The small molecule below binds the protein below.
Small molecule (SMILES): CC(=O)N[C@@H]1[C@@H](O)[C@H](O)[C@@H](CO)O[C@H]1O

Binding-site contacts:
Ligand atom C7 contacts residue ASN126 of chain 1.B at 3.6 Å.
Ligand atom N2 contacts residue ASN126 of chain 1.B at 2.9 Å (h-bond).
Ligand atom O5 contacts residue ASN126 of chain 1.B at 2.4 Å (h-bond).
Ligand atom C8 contacts residue GLU123 of chain 1.B at 4.0 Å.
Ligand atom C5 contacts residue ASN126 of chain 1.B at 3.7 Å.
Ligand atom O7 contacts residue ASN126 of chain 1.B at 3.9 Å.
Ligand atom C1 contacts residue ASN126 of chain 1.B at 1.4 Å.
Ligand atom C3 contacts residue ASN126 of chain 1.B at 3.8 Å.
Ligand atom C2 contacts residue ASN126 of chain 1.B at 2.4 Å.
Ligand atom C4 contacts residue ASN126 of chain 1.B at 4.2 Å.

Sequence of chain 1.B:
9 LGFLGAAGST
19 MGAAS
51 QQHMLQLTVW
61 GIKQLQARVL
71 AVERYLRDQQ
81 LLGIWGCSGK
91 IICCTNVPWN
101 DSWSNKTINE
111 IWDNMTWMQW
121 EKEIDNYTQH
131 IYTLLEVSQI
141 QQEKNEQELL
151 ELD